Binding-site contacts:
Ligand atom C3 contacts residue THR222 of chain 1.A at 4.3 Å.
Ligand atom C4 contacts residue ASN233 of chain 1.A at 4.0 Å.
Ligand atom O4 contacts residue ASN233 of chain 1.A at 4.5 Å.
Ligand atom O4 contacts residue ASN159 of chain 1.A at 2.8 Å (h-bond).
Ligand atom C5 contacts residue GLU160 of chain 1.A at 3.7 Å.
Ligand atom C2 contacts residue ARG220 of chain 1.A at 4.3 Å.
Ligand atom C1 contacts residue ARG220 of chain 1.A at 4.0 Å.
Ligand atom O5 contacts residue ARG220 of chain 1.A at 4.1 Å.
Ligand atom O1 contacts residue GLU160 of chain 1.A at 2.6 Å (salt-bridge).
Ligand atom O3 contacts residue TYR221 of chain 1.A at 4.3 Å.
Ligand atom C1 contacts residue GLU160 of chain 1.A at 3.3 Å.
Ligand atom C5 contacts residue ASN159 of chain 1.A at 3.7 Å.
Ligand atom C4 contacts residue ASN159 of chain 1.A at 3.9 Å.
Ligand atom O5 contacts residue GLU160 of chain 1.A at 3.3 Å.
Ligand atom C5 contacts residue ASN233 of chain 1.A at 3.6 Å.
Ligand atom C4 contacts residue TYR221 of chain 1.A at 3.4 Å (hydrophobic).
Ligand atom O3 contacts residue GLY223 of chain 1.A at 4.4 Å.
Ligand atom O3 contacts residue ASN159 of chain 1.A at 4.3 Å.
Ligand atom C2 contacts residue TYR221 of chain 1.A at 4.4 Å (hydrophobic).
Ligand atom C5 contacts residue GLY228 of chain 1.A at 3.7 Å.
Ligand atom C5 contacts residue TYR221 of chain 1.A at 4.0 Å (hydrophobic).
Ligand atom O1 contacts residue TYR217 of chain 1.A at 3.7 Å.
Ligand atom O4 contacts residue GLY223 of chain 1.A at 4.2 Å.
Ligand atom O3 contacts residue THR222 of chain 1.A at 3.2 Å (h-bond).
Ligand atom C4 contacts residue THR222 of chain 1.A at 4.3 Å.
Ligand atom O5 contacts residue ASN233 of chain 1.A at 3.9 Å.
Ligand atom O4 contacts residue TYR221 of chain 1.A at 4.2 Å.
Ligand atom C3 contacts residue ASN159 of chain 1.A at 4.0 Å.
Ligand atom C3 contacts residue TYR221 of chain 1.A at 4.3 Å (hydrophobic).
Ligand atom O4 contacts residue GLY228 of chain 1.A at 2.6 Å (h-bond).
Ligand atom C4 contacts residue GLY228 of chain 1.A at 3.4 Å.
Ligand atom O5 contacts residue TYR221 of chain 1.A at 4.1 Å.
Ligand atom C2 contacts residue THR222 of chain 1.A at 4.4 Å.
Ligand atom O1 contacts residue ARG220 of chain 1.A at 2.9 Å (salt-bridge).

This protein binds this small molecule.
Small molecule (SMILES): O[C@@H]1[C@@H](O)[C@H](O)OC[C@H]1O

Sequence of chain 1.A:
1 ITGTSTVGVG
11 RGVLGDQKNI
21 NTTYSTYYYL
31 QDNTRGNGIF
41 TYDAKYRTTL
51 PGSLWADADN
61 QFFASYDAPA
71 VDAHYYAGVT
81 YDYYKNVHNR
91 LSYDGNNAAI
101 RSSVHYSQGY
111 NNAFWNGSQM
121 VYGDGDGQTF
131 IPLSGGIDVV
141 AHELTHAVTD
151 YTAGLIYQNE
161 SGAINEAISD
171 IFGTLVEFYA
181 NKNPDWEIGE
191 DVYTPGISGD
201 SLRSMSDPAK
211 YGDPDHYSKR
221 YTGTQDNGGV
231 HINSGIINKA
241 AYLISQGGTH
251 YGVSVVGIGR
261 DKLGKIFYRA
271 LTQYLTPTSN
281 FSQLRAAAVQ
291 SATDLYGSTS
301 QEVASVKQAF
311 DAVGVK